The small molecule below binds the protein below.
Small molecule (SMILES): CCCCCCCCC(=O)O

Sequence of chain 1.A:
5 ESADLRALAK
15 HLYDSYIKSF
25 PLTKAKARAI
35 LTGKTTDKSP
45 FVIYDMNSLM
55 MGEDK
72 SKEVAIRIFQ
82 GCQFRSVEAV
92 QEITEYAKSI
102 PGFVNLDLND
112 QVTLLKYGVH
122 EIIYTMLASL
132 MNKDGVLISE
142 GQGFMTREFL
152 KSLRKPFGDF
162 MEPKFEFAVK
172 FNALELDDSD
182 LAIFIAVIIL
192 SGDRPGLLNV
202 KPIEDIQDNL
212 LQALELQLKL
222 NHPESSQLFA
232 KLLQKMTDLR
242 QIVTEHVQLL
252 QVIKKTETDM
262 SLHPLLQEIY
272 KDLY

Binding-site contacts:
Ligand atom C6 contacts residue CYS83 of chain 1.A at 4.0 Å (hydrophobic).
Ligand atom C1 contacts residue ILE124 of chain 1.A at 4.4 Å (hydrophobic).
Ligand atom C5 contacts residue CYS83 of chain 1.A at 3.4 Å (hydrophobic).
Ligand atom C9 contacts residue MET162 of chain 1.A at 3.6 Å (hydrophobic).
Ligand atom C4 contacts residue SER87 of chain 1.A at 3.6 Å.
Ligand atom C9 contacts residue KNA1 of chain 1.E at 4.4 Å.
Ligand atom C2 contacts residue ALA90 of chain 1.A at 3.9 Å (hydrophobic).
Ligand atom C8 contacts residue KNA1 of chain 1.E at 3.7 Å.
Ligand atom C3 contacts residue KNA1 of chain 1.E at 4.0 Å.
Ligand atom C2 contacts residue ARG86 of chain 1.A at 3.5 Å.
Ligand atom C3 contacts residue LEU128 of chain 1.A at 4.2 Å (hydrophobic).
Ligand atom C3 contacts residue ARG86 of chain 1.A at 3.3 Å.
Ligand atom C7 contacts residue CYS83 of chain 1.A at 4.4 Å (hydrophobic).
Ligand atom C9 contacts residue VAL137 of chain 1.A at 4.4 Å (hydrophobic).
Ligand atom C7 contacts residue LEU128 of chain 1.A at 4.3 Å (hydrophobic).
Ligand atom C3 contacts residue ILE124 of chain 1.A at 4.5 Å (hydrophobic).
Ligand atom O1 contacts residue GOL1 of chain 1.F at 3.5 Å (h-bond).
Ligand atom O2 contacts residue LEU128 of chain 1.A at 3.9 Å.
Ligand atom C8 contacts residue CYS83 of chain 1.A at 3.3 Å (hydrophobic).
Ligand atom O1 contacts residue LEU128 of chain 1.A at 4.0 Å.
Ligand atom C1 contacts residue ARG86 of chain 1.A at 3.6 Å.
Ligand atom C1 contacts residue LEU128 of chain 1.A at 4.2 Å (hydrophobic).
Ligand atom O2 contacts residue GOL1 of chain 1.F at 3.7 Å.
Ligand atom C4 contacts residue CYS83 of chain 1.A at 4.5 Å (hydrophobic).
Ligand atom C4 contacts residue ARG86 of chain 1.A at 4.2 Å.
Ligand atom O1 contacts residue ARG86 of chain 1.A at 3.2 Å (salt-bridge).
Ligand atom C9 contacts residue CYS83 of chain 1.A at 3.6 Å (hydrophobic).
Ligand atom C4 contacts residue ILE124 of chain 1.A at 3.9 Å (hydrophobic).
Ligand atom C1 contacts residue GOL1 of chain 1.F at 3.9 Å.
Ligand atom O1 contacts residue KNA1 of chain 1.E at 3.5 Å (h-bond).
Ligand atom C7 contacts residue KNA1 of chain 1.E at 3.0 Å.
Ligand atom O1 contacts residue LEU131 of chain 1.A at 3.6 Å.
Ligand atom C5 contacts residue SER87 of chain 1.A at 3.5 Å.
Ligand atom O2 contacts residue MET127 of chain 1.A at 4.4 Å.
Ligand atom C6 contacts residue KNA1 of chain 1.E at 4.3 Å.
Ligand atom C2 contacts residue ILE124 of chain 1.A at 4.0 Å (hydrophobic).
Ligand atom O2 contacts residue ARG86 of chain 1.A at 4.1 Å.
Ligand atom C5 contacts residue ARG86 of chain 1.A at 4.2 Å.
Ligand atom O2 contacts residue ILE124 of chain 1.A at 3.5 Å (h-bond).